Sequence of chain 1.A:
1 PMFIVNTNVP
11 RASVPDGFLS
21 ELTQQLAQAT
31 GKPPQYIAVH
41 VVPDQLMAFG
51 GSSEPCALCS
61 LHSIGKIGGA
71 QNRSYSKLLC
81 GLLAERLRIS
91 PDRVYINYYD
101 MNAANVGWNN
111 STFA

A protein and the small-molecule ligand that binds it are described below.
Small molecule (SMILES): S=CNCCc1ccccc1

Sequence of chain 1.B:
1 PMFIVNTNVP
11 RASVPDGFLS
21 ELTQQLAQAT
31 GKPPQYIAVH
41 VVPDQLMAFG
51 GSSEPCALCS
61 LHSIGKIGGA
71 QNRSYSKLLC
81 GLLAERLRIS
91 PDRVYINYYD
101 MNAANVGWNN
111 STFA

Binding-site contacts:
Ligand atom N contacts residue TYR95 of chain 1.A at 4.3 Å.
Ligand atom S contacts residue PRO1 of chain 1.B at 2.5 Å (h-bond).
Ligand atom C1 contacts residue TYR95 of chain 1.A at 3.3 Å (hydrophobic).
Ligand atom C7 contacts residue MET2 of chain 1.B at 3.5 Å (hydrophobic).
Ligand atom C5 contacts residue MET2 of chain 1.B at 4.4 Å (hydrophobic).
Ligand atom S contacts residue TYR36 of chain 1.B at 3.9 Å.
Ligand atom C5 contacts residue SER63 of chain 1.B at 3.7 Å.
Ligand atom N contacts residue TYR36 of chain 1.B at 3.5 Å (h-bond).
Ligand atom C3 contacts residue ILE64 of chain 1.B at 4.1 Å (hydrophobic).
Ligand atom C4 contacts residue SER63 of chain 1.B at 3.9 Å.
Ligand atom C5 contacts residue MET101 of chain 1.B at 4.1 Å (hydrophobic).
Ligand atom C8 contacts residue TYR95 of chain 1.A at 3.7 Å (hydrophobic).
Ligand atom C4 contacts residue ILE64 of chain 1.B at 3.7 Å (hydrophobic).
Ligand atom C2 contacts residue PHE113 of chain 1.B at 4.0 Å (hydrophobic).
Ligand atom C6 contacts residue VAL106 of chain 1.B at 4.0 Å (hydrophobic).
Ligand atom C6 contacts residue ASN97 of chain 1.A at 3.4 Å.
Ligand atom C6 contacts residue MET2 of chain 1.B at 3.6 Å (hydrophobic).
Ligand atom C1 contacts residue TYR36 of chain 1.B at 3.4 Å (hydrophobic).
Ligand atom C8 contacts residue VAL106 of chain 1.B at 3.7 Å (hydrophobic).
Ligand atom C6 contacts residue MET101 of chain 1.B at 4.3 Å (hydrophobic).
Ligand atom S contacts residue LYS32 of chain 1.B at 3.6 Å.
Ligand atom C5 contacts residue HIS62 of chain 1.B at 3.6 Å.
Ligand atom C7 contacts residue VAL106 of chain 1.B at 3.6 Å (hydrophobic).
Ligand atom C5 contacts residue ASN97 of chain 1.A at 4.4 Å.
Ligand atom C7 contacts residue ASN97 of chain 1.A at 3.9 Å.
Ligand atom C2 contacts residue TYR95 of chain 1.A at 4.3 Å (hydrophobic).
Ligand atom C2 contacts residue PRO1 of chain 1.B at 4.3 Å (hydrophobic).
Ligand atom C5 contacts residue VAL106 of chain 1.B at 4.0 Å (hydrophobic).
Ligand atom C contacts residue PRO1 of chain 1.B at 1.3 Å (hydrophobic).
Ligand atom C6 contacts residue HIS62 of chain 1.B at 3.6 Å.
Ligand atom C contacts residue TYR36 of chain 1.B at 4.1 Å (hydrophobic).
Ligand atom C7 contacts residue TYR95 of chain 1.A at 3.9 Å (hydrophobic).
Ligand atom C4 contacts residue PRO1 of chain 1.B at 4.3 Å (hydrophobic).
Ligand atom C3 contacts residue VAL106 of chain 1.B at 4.2 Å (hydrophobic).
Ligand atom N contacts residue PRO1 of chain 1.B at 2.3 Å (h-bond).
Ligand atom C5 contacts residue ILE64 of chain 1.B at 4.0 Å (hydrophobic).
Ligand atom C4 contacts residue HIS62 of chain 1.B at 4.0 Å.
Ligand atom C2 contacts residue ILE64 of chain 1.B at 4.1 Å (hydrophobic).
Ligand atom C1 contacts residue PRO1 of chain 1.B at 3.7 Å (hydrophobic).
Ligand atom N contacts residue MET2 of chain 1.B at 4.2 Å.